Sequence of chain 1.B:
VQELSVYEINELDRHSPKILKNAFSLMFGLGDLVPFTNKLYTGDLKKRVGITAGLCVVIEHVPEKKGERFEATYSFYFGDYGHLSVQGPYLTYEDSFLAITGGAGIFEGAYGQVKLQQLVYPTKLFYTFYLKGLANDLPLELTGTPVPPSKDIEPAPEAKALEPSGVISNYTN

Binding-site contacts:
Ligand atom C17 contacts residue TYR105 of chain 1.B at 4.0 Å (hydrophobic).
Ligand atom C10 contacts residue CYS71 of chain 1.B at 3.9 Å (hydrophobic).
Ligand atom C12 contacts residue TYR105 of chain 1.B at 3.7 Å (hydrophobic).
Ligand atom C17 contacts residue ASN53 of chain 1.B at 4.0 Å.
Ligand atom O2 contacts residue PRO32 of chain 1.B at 3.6 Å.
Ligand atom C11 contacts residue PHE51 of chain 1.B at 3.7 Å (hydrophobic).
Ligand atom C7 contacts residue TYR136 of chain 1.B at 3.4 Å (hydrophobic).
Ligand atom C18 contacts residue LEU140 of chain 1.B at 3.8 Å (hydrophobic).
Ligand atom O1 contacts residue PRO32 of chain 1.B at 3.8 Å.
Ligand atom C9 contacts residue TYR105 of chain 1.B at 3.9 Å (hydrophobic).
Ligand atom C18 contacts residue ASN53 of chain 1.B at 3.8 Å.
Ligand atom C6 contacts residue PHE43 of chain 1.B at 4.0 Å (hydrophobic).
Ligand atom C18 contacts residue GLU23 of chain 1.B at 3.5 Å.
Ligand atom C17 contacts residue LEU140 of chain 1.B at 4.0 Å (hydrophobic).
Ligand atom C1 contacts residue PRO32 of chain 1.B at 3.7 Å (hydrophobic).
Ligand atom C3 contacts residue PRO32 of chain 1.B at 3.6 Å (hydrophobic).
Ligand atom C16 contacts residue ASN25 of chain 1.B at 4.0 Å.
Ligand atom C12 contacts residue PHE51 of chain 1.B at 4.0 Å (hydrophobic).
Ligand atom O3 contacts residue PHE51 of chain 1.B at 3.5 Å.
Ligand atom C17 contacts residue THR138 of chain 1.B at 4.0 Å.
Ligand atom C16 contacts residue THR138 of chain 1.B at 4.0 Å.
Ligand atom C7 contacts residue PRO137 of chain 1.B at 4.0 Å (hydrophobic).
Ligand atom C4 contacts residue PRO137 of chain 1.B at 4.0 Å (hydrophobic).
Ligand atom C16 contacts residue PRO137 of chain 1.B at 3.4 Å (hydrophobic).
Ligand atom C16 contacts residue ASN53 of chain 1.B at 3.5 Å.
Ligand atom C6 contacts residue TYR136 of chain 1.B at 3.8 Å (hydrophobic).
Ligand atom C11 contacts residue CYS71 of chain 1.B at 4.0 Å (hydrophobic).
Ligand atom C14 contacts residue PRO137 of chain 1.B at 4.0 Å (hydrophobic).
Ligand atom O3 contacts residue ASN53 of chain 1.B at 3.0 Å (h-bond).
Ligand atom C11 contacts residue TYR105 of chain 1.B at 3.5 Å (hydrophobic).
Ligand atom C14 contacts residue TYR105 of chain 1.B at 3.5 Å (hydrophobic).
Ligand atom C15 contacts residue PRO137 of chain 1.B at 3.2 Å (hydrophobic).
Ligand atom C18 contacts residue LYS139 of chain 1.B at 4.0 Å.
Ligand atom C10 contacts residue TYR105 of chain 1.B at 3.6 Å (hydrophobic).
Ligand atom C3 contacts residue ILE34 of chain 1.B at 3.8 Å (hydrophobic).
Ligand atom C18 contacts residue THR138 of chain 1.B at 3.7 Å.
Ligand atom C5 contacts residue TYR136 of chain 1.B at 3.7 Å (hydrophobic).
Ligand atom C13 contacts residue TYR105 of chain 1.B at 3.9 Å (hydrophobic).
Ligand atom C15 contacts residue ASN53 of chain 1.B at 4.0 Å.
Ligand atom C6 contacts residue PRO32 of chain 1.B at 4.0 Å (hydrophobic).

A small-molecule ligand and the protein it binds are described below.
Small molecule (SMILES): CC/C=C\C[C@H]1C(=O)C=C[C@@H]1CCCCCCCC(=O)O